Sequence of chain 1.C:
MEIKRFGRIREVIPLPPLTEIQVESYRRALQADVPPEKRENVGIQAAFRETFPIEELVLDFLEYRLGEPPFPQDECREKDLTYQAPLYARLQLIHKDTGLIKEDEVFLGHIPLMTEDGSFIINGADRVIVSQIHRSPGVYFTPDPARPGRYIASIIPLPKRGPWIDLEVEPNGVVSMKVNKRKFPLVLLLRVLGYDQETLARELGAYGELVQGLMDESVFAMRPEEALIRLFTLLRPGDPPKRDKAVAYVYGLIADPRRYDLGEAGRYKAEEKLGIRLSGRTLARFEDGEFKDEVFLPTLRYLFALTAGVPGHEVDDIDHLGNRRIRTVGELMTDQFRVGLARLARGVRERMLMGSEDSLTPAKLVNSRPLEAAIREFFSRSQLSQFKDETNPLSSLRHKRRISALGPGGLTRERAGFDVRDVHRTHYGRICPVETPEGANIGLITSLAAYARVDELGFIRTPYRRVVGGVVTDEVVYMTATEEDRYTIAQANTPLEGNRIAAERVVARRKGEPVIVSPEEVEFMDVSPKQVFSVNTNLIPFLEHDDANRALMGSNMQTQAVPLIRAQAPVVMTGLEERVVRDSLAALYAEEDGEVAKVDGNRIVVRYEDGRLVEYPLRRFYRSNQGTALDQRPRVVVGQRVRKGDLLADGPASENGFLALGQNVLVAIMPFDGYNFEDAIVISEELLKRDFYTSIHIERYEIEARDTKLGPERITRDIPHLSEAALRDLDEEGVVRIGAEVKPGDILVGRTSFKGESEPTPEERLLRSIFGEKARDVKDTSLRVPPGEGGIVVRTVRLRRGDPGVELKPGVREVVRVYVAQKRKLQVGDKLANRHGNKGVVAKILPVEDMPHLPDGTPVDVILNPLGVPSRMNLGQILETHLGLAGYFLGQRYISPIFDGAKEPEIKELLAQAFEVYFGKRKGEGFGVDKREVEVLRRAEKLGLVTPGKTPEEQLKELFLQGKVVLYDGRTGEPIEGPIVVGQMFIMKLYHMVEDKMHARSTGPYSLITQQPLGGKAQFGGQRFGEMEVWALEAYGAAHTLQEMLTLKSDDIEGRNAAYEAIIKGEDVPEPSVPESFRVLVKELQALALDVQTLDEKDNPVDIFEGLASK

This protein binds this small molecule.
Small molecule (SMILES): Nc1ccn([C@@H]2O[C@H](COP(=O)(O)CP(=O)(O)OP(=O)(O)O)[C@@H](O)[C@H]2O)c(=O)n1

Binding-site contacts:
Ligand atom C1' contacts residue ATP1 of chain 1.M at 4.0 Å.
Ligand atom O2G contacts residue SER878 of chain 1.C at 4.0 Å.
Ligand atom C2 contacts residue ATP1 of chain 1.M at 3.6 Å.
Ligand atom C6 contacts residue ATP1 of chain 1.M at 4.0 Å.
Ligand atom O2' contacts residue ASN737 of chain 1.D at 3.4 Å (h-bond).
Ligand atom O3G contacts residue ARG879 of chain 1.C at 3.5 Å (salt-bridge).
Ligand atom N3 contacts residue ATP1 of chain 1.M at 3.4 Å (h-bond).
Ligand atom C1 contacts residue ASP739 of chain 1.D at 4.0 Å.
Ligand atom O3G contacts residue ARG1029 of chain 1.D at 3.5 Å (salt-bridge).
Ligand atom N1 contacts residue ATP1 of chain 1.M at 3.9 Å.
Ligand atom PB contacts residue ASP739 of chain 1.D at 4.1 Å.
Ligand atom O1B contacts residue MG1 of chain 1.L at 2.1 Å.
Ligand atom C3' contacts residue ASN737 of chain 1.D at 3.7 Å.
Ligand atom O4' contacts residue ATP1 of chain 1.M at 3.1 Å.
Ligand atom O1G contacts residue SER878 of chain 1.C at 3.9 Å.
Ligand atom O3G contacts residue ASP739 of chain 1.D at 4.0 Å.
Ligand atom C5' contacts residue ATP1 of chain 1.M at 3.6 Å.
Ligand atom O2' contacts residue ARG704 of chain 1.D at 3.3 Å (salt-bridge).
Ligand atom O2 contacts residue ATP1 of chain 1.M at 3.7 Å.
Ligand atom O2' contacts residue PRO706 of chain 1.D at 3.9 Å.
Ligand atom C1' contacts residue ARG704 of chain 1.D at 3.3 Å.
Ligand atom O2G contacts residue ARG879 of chain 1.C at 3.1 Å (salt-bridge).
Ligand atom O2G contacts residue ARG1029 of chain 1.D at 3.7 Å.
Ligand atom O3G contacts residue MG1 of chain 1.L at 2.1 Å.
Ligand atom C2' contacts residue ARG704 of chain 1.D at 3.8 Å.
Ligand atom O1G contacts residue ARG1029 of chain 1.D at 3.1 Å (salt-bridge).
Ligand atom C4' contacts residue ATP1 of chain 1.M at 3.9 Å.
Ligand atom PB contacts residue MG1 of chain 1.L at 3.4 Å.
Ligand atom O2 contacts residue PRO706 of chain 1.D at 3.2 Å.
Ligand atom N4 contacts residue ATP1 of chain 1.M at 3.2 Å (h-bond).
Ligand atom C5 contacts residue ATP1 of chain 1.M at 3.7 Å.
Ligand atom O3B contacts residue MG1 of chain 1.L at 4.0 Å.
Ligand atom O1B contacts residue ASP739 of chain 1.D at 2.9 Å (salt-bridge).
Ligand atom C4' contacts residue ARG704 of chain 1.D at 3.5 Å.
Ligand atom O3' contacts residue ASN737 of chain 1.D at 2.5 Å (h-bond).
Ligand atom PG contacts residue ARG1029 of chain 1.D at 3.6 Å.
Ligand atom C4 contacts residue ATP1 of chain 1.M at 3.5 Å.
Ligand atom O2A contacts residue GLU445 of chain 1.C at 4.0 Å.
Ligand atom O4' contacts residue ARG704 of chain 1.D at 3.1 Å (salt-bridge).
Ligand atom PG contacts residue MG1 of chain 1.L at 3.5 Å.

Sequence of chain 1.D:
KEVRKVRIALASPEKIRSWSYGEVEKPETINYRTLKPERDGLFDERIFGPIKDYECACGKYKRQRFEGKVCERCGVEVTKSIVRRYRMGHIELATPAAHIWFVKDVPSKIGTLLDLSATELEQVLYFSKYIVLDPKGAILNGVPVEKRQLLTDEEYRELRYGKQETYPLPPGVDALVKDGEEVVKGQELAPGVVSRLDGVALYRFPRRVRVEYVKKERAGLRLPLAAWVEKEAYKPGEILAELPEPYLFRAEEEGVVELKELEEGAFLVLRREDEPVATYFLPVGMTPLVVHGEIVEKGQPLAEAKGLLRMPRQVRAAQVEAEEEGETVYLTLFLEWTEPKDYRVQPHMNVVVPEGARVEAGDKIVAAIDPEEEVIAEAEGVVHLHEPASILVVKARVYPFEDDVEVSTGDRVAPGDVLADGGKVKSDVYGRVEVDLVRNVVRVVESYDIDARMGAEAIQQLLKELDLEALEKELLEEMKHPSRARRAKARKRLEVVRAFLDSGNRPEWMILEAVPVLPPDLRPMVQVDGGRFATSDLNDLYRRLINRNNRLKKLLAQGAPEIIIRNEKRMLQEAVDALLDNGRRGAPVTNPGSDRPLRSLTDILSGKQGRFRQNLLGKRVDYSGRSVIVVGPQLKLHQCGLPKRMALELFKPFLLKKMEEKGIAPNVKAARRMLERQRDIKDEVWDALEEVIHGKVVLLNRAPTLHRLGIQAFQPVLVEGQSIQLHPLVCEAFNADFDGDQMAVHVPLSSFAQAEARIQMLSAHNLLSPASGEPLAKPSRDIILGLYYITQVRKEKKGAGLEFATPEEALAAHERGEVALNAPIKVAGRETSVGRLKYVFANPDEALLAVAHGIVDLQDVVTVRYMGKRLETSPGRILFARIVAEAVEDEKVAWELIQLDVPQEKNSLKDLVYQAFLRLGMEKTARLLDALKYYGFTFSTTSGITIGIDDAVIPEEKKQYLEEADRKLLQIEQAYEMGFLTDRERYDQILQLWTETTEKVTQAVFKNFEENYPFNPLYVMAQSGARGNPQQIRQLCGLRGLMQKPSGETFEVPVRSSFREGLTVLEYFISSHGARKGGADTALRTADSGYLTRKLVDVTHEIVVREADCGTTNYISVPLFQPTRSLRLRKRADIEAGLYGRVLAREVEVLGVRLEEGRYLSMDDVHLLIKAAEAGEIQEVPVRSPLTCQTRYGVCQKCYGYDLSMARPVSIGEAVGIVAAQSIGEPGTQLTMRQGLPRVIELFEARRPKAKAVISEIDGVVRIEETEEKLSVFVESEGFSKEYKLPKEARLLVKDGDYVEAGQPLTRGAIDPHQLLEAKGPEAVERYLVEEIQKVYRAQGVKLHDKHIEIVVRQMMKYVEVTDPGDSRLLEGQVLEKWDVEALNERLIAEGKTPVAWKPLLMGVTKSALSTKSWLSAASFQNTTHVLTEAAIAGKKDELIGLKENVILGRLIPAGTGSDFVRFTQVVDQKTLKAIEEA